Sequence of chain 1.D:
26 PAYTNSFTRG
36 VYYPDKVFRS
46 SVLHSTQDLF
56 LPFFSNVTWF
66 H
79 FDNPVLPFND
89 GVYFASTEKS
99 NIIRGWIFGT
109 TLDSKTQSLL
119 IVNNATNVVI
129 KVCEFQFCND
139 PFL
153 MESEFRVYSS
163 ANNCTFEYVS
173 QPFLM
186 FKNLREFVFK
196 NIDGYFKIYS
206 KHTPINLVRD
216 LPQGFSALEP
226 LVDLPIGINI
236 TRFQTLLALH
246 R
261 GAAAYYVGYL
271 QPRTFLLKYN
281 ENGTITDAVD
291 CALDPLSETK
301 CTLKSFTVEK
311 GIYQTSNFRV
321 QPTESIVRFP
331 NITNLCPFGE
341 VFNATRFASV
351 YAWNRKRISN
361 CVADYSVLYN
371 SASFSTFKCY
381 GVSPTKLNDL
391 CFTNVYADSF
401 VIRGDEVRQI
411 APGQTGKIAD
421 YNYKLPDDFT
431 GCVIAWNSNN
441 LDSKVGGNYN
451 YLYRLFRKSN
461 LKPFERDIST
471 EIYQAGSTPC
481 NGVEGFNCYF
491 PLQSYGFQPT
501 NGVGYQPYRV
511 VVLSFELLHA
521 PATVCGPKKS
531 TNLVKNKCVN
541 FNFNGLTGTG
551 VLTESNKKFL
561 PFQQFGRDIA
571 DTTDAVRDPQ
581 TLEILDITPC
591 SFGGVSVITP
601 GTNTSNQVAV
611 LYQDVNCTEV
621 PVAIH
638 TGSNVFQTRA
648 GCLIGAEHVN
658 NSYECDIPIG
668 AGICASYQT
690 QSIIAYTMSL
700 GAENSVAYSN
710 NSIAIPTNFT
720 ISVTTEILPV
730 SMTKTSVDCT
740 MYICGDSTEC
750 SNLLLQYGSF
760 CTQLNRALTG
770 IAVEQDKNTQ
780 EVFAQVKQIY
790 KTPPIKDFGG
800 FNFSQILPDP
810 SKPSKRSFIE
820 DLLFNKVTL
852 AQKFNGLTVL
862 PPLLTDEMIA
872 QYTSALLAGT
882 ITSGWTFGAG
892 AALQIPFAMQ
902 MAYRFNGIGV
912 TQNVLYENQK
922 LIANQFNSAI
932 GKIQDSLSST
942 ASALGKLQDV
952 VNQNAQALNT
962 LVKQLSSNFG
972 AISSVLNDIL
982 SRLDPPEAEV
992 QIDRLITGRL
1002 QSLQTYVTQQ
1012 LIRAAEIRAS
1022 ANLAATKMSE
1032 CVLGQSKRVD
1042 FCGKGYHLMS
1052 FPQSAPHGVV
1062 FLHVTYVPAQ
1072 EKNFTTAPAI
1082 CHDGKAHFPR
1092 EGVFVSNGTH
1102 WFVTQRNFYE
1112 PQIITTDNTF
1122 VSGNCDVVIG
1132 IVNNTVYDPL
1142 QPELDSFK

Binding-site contacts:
Ligand atom O7 contacts residue ALA706 of chain 1.D at 4.1 Å.
Ligand atom C7 contacts residue ASN1074 of chain 1.D at 3.5 Å.
Ligand atom N2 contacts residue ASN1074 of chain 1.D at 2.9 Å (h-bond).
Ligand atom O7 contacts residue GLN895 of chain 1.A at 4.3 Å.
Ligand atom O7 contacts residue ASN1074 of chain 1.D at 4.4 Å.
Ligand atom O5 contacts residue ASN1074 of chain 1.D at 2.4 Å (h-bond).
Ligand atom C8 contacts residue ASN1074 of chain 1.D at 3.6 Å.
Ligand atom C2 contacts residue ASN1074 of chain 1.D at 2.5 Å.
Ligand atom C5 contacts residue ASN1074 of chain 1.D at 3.7 Å.
Ligand atom C1 contacts residue ASN1074 of chain 1.D at 1.4 Å.
Ligand atom C4 contacts residue ASN1074 of chain 1.D at 4.2 Å.
Ligand atom C3 contacts residue ASN1074 of chain 1.D at 3.8 Å.

This small molecule binds to this protein.
Small molecule (SMILES): CC(=O)N[C@@H]1[C@@H](O)[C@H](O)[C@@H](CO)O[C@H]1O

Sequence of chain 1.A:
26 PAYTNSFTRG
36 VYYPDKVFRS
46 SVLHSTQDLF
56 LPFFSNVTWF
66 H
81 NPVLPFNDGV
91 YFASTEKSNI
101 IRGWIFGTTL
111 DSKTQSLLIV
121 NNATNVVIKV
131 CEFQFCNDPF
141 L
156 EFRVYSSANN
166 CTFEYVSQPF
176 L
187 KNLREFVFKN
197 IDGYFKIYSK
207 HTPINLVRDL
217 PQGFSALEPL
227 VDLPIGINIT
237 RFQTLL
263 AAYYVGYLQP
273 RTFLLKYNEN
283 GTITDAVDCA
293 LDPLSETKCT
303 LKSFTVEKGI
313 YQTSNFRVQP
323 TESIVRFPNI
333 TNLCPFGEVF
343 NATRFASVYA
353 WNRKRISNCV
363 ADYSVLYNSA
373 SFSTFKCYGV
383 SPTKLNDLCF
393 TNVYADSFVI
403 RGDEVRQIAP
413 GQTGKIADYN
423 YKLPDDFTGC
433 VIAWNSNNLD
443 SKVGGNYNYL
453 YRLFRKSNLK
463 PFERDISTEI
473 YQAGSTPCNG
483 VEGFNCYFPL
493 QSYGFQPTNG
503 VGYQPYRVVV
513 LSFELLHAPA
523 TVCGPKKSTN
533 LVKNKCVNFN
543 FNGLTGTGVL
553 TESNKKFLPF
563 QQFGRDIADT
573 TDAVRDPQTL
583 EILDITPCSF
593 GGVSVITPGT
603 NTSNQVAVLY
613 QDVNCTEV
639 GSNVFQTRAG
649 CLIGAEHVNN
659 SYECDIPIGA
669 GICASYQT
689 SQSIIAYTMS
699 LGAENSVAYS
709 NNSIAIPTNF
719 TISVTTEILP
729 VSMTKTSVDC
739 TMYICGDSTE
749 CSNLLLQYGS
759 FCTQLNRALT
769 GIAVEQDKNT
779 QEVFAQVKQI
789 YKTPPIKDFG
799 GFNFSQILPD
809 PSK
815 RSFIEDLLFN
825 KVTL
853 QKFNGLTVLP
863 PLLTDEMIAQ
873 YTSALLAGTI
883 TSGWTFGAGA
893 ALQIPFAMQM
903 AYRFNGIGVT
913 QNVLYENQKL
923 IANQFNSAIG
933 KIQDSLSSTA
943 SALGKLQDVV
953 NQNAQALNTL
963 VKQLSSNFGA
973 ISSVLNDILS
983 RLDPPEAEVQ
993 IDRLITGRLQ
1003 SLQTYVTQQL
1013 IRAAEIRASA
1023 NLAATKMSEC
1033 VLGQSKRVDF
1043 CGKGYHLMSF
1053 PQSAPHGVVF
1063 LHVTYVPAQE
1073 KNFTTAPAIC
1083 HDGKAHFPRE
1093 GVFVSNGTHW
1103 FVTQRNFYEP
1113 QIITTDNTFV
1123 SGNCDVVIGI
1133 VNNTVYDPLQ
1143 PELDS